Sequence of chain 1.B:
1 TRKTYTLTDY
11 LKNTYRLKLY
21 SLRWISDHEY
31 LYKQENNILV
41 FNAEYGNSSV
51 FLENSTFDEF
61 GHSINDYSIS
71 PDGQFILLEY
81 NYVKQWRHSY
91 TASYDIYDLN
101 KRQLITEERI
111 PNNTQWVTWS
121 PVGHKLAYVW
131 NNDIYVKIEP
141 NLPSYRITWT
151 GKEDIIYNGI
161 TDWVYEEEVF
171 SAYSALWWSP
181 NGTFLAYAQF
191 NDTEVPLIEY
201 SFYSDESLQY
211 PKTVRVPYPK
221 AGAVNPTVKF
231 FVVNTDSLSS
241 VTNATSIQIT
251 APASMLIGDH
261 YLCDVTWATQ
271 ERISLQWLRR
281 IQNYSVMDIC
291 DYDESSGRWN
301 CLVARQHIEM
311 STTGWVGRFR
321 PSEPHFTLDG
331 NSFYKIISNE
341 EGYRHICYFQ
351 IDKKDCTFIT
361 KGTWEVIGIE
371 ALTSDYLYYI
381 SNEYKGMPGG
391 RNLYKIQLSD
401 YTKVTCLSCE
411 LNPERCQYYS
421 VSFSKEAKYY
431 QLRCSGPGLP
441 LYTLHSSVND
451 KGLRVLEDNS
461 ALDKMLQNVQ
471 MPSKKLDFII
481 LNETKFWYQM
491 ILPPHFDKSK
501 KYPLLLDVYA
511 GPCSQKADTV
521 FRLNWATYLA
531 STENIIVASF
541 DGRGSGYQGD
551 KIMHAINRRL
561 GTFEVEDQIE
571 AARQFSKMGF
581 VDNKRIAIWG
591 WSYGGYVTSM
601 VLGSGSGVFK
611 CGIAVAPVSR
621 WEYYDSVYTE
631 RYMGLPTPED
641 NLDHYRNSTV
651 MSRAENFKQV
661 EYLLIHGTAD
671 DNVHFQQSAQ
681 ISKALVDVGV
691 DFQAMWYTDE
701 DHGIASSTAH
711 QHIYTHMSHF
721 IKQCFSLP

A protein and the small-molecule ligand that binds it are described below.
Small molecule (SMILES): CC(=O)N[C@@H]1[C@@H](O)[C@H](O)[C@@H](CO)O[C@H]1O

Binding-site contacts:
Ligand atom C6 contacts residue GLU35 of chain 1.B at 4.2 Å.
Ligand atom C2 contacts residue ASN54 of chain 1.B at 2.5 Å.
Ligand atom C3 contacts residue ASN37 of chain 1.B at 4.4 Å.
Ligand atom O6 contacts residue GLU35 of chain 1.B at 3.9 Å.
Ligand atom C7 contacts residue GLU35 of chain 1.B at 4.5 Å.
Ligand atom N2 contacts residue ASN54 of chain 1.B at 2.9 Å (h-bond).
Ligand atom N2 contacts residue ASN37 of chain 1.B at 2.8 Å (h-bond).
Ligand atom C5 contacts residue ASN54 of chain 1.B at 3.7 Å.
Ligand atom C6 contacts residue ASN36 of chain 1.B at 4.1 Å.
Ligand atom C7 contacts residue ASN37 of chain 1.B at 3.8 Å.
Ligand atom C2 contacts residue ASN37 of chain 1.B at 3.4 Å.
Ligand atom C3 contacts residue ASN54 of chain 1.B at 3.8 Å.
Ligand atom O6 contacts residue ASN36 of chain 1.B at 2.9 Å (h-bond).
Ligand atom N2 contacts residue GLU35 of chain 1.B at 4.3 Å.
Ligand atom C8 contacts residue GLU35 of chain 1.B at 4.3 Å.
Ligand atom C1 contacts residue GLU35 of chain 1.B at 2.9 Å.
Ligand atom O5 contacts residue GLU35 of chain 1.B at 3.2 Å (salt-bridge).
Ligand atom C8 contacts residue ASN37 of chain 1.B at 4.0 Å.
Ligand atom C4 contacts residue ASN54 of chain 1.B at 4.2 Å.
Ligand atom C1 contacts residue ASN37 of chain 1.B at 2.8 Å.
Ligand atom C5 contacts residue GLU35 of chain 1.B at 3.3 Å.
Ligand atom C7 contacts residue ASN54 of chain 1.B at 4.1 Å.
Ligand atom C3 contacts residue GLU35 of chain 1.B at 4.3 Å.
Ligand atom O5 contacts residue ASN36 of chain 1.B at 4.2 Å.
Ligand atom O5 contacts residue ASN37 of chain 1.B at 4.1 Å.
Ligand atom C4 contacts residue GLU35 of chain 1.B at 4.4 Å.
Ligand atom O5 contacts residue ASN54 of chain 1.B at 2.4 Å (h-bond).
Ligand atom C1 contacts residue ASN54 of chain 1.B at 1.4 Å.
Ligand atom C2 contacts residue GLU35 of chain 1.B at 4.0 Å.